Binding-site contacts:
Ligand atom NH1 contacts residue ILE51 of chain 5.C at 3.5 Å (h-bond).
Ligand atom N contacts residue ASP258 of chain 5.C at 2.9 Å (salt-bridge).
Ligand atom C contacts residue ILE39 of chain 5.C at 3.6 Å (hydrophobic).
Ligand atom NH1 contacts residue ASP228 of chain 5.C at 3.2 Å (salt-bridge).
Ligand atom NH1 contacts residue ARG50 of chain 5.C at 3.7 Å.
Ligand atom N contacts residue ASP258 of chain 5.C at 3.3 Å (salt-bridge).
Ligand atom CA contacts residue ILE54 of chain 5.C at 3.7 Å (hydrophobic).
Ligand atom O contacts residue ILE54 of chain 5.C at 3.4 Å.
Ligand atom OG1 contacts residue MET259 of chain 5.C at 2.6 Å (h-bond).
Ligand atom C contacts residue ASP258 of chain 5.C at 3.7 Å.
Ligand atom O contacts residue ARG49 of chain 5.C at 3.0 Å (salt-bridge).
Ligand atom O contacts residue ILE39 of chain 5.C at 3.5 Å.
Ligand atom NE contacts residue ASP53 of chain 5.C at 3.6 Å (salt-bridge).
Ligand atom CA contacts residue ARG49 of chain 5.C at 3.7 Å.
Ligand atom CB contacts residue MET259 of chain 5.C at 3.5 Å (hydrophobic).
Ligand atom N contacts residue ARG49 of chain 5.C at 3.5 Å (salt-bridge).
Ligand atom CZ contacts residue ASP228 of chain 5.C at 3.2 Å.
Ligand atom O contacts residue ARG50 of chain 5.C at 3.7 Å.
Ligand atom O contacts residue ARG43 of chain 5.C at 3.3 Å (salt-bridge).
Ligand atom N contacts residue ARG49 of chain 5.C at 3.5 Å (salt-bridge).
Ligand atom CB contacts residue ASP258 of chain 5.C at 3.7 Å.
Ligand atom CB contacts residue ARG49 of chain 5.C at 3.6 Å.
Ligand atom NH2 contacts residue THR246 of chain 5.C at 2.8 Å (h-bond).
Ligand atom C contacts residue ILE54 of chain 5.C at 3.7 Å (hydrophobic).
Ligand atom C contacts residue ARG49 of chain 5.C at 3.5 Å.
Ligand atom CB contacts residue ILE39 of chain 5.C at 3.7 Å (hydrophobic).
Ligand atom CA contacts residue ASP258 of chain 5.C at 3.3 Å.
Ligand atom CB contacts residue ARG49 of chain 5.C at 3.7 Å.
Ligand atom NH1 contacts residue THR246 of chain 5.C at 3.5 Å.
Ligand atom OG1 contacts residue ASP258 of chain 5.C at 3.5 Å.
Ligand atom CG2 contacts residue MET259 of chain 5.C at 3.7 Å (hydrophobic).
Ligand atom CG2 contacts residue ALA42 of chain 5.C at 3.7 Å (hydrophobic).
Ligand atom N contacts residue ARG49 of chain 5.C at 3.7 Å.
Ligand atom CD contacts residue ASP53 of chain 5.C at 3.3 Å.
Ligand atom N contacts residue ASP258 of chain 5.C at 3.7 Å.
Ligand atom CD1 contacts residue PRO57 of chain 5.C at 3.6 Å (hydrophobic).
Ligand atom NH2 contacts residue ASP228 of chain 5.C at 2.5 Å (salt-bridge).
Ligand atom CD2 contacts residue ARG43 of chain 5.C at 3.7 Å.
Ligand atom O contacts residue ARG43 of chain 5.C at 2.9 Å (salt-bridge).
Ligand atom N contacts residue ASP258 of chain 5.C at 3.2 Å (salt-bridge).

This small molecule binds to this protein.
Small molecule (SMILES): CC(C)C[C@H](NC(=O)CN)C(=O)N[C@H](C(=O)N[C@H](C(=O)NCC(=O)N[C@@H](CO)C(=O)N[C@@H](CC(C)C)C(=O)N[C@@H](CCCN=C(N)N)C(=O)NCC=O)C(C)C)[C@@H](C)O

Sequence of chain 5.C:
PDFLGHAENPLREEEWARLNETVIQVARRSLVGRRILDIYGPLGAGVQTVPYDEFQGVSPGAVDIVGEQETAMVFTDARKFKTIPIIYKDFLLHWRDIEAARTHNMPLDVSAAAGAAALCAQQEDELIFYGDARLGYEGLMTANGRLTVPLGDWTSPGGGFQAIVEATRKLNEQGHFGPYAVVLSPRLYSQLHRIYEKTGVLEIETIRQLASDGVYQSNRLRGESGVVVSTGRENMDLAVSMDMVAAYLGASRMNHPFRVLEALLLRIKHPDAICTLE